Sequence of chain 1.A:
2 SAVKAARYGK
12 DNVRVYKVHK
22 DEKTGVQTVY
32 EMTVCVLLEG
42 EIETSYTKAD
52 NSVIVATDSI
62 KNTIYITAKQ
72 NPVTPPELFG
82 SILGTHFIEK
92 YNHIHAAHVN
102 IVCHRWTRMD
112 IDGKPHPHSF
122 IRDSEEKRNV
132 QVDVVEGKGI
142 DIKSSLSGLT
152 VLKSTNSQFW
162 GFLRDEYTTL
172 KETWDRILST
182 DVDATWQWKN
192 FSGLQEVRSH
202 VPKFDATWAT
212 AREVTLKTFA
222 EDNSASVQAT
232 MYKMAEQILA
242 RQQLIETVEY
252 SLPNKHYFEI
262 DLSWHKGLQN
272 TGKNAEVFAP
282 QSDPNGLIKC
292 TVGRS

Sequence of chain 2.A:
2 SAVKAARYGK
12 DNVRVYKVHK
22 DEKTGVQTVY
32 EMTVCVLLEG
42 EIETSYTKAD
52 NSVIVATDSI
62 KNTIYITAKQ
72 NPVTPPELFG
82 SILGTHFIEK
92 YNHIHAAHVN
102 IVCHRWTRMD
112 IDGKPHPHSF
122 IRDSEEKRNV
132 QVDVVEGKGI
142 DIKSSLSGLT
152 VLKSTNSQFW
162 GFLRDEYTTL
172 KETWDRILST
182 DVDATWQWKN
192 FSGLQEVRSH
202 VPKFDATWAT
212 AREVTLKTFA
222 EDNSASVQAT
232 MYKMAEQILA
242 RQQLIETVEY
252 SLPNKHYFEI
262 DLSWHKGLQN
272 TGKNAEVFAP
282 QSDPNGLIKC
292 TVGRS

Binding-site contacts:
Ligand atom N8 contacts residue ASP59 of chain 1.A at 3.9 Å.
Ligand atom N9 contacts residue THR58 of chain 1.A at 4.0 Å.
Ligand atom O6 contacts residue GLN229 of chain 2.A at 2.9 Å (h-bond).
Ligand atom O2 contacts residue ARG177 of chain 2.A at 2.9 Å (salt-bridge).
Ligand atom O2 contacts residue GLN229 of chain 2.A at 3.8 Å.
Ligand atom O6 contacts residue TYR9 of chain 1.A at 3.8 Å.
Ligand atom N1 contacts residue GLN229 of chain 2.A at 3.0 Å (h-bond).
Ligand atom O2 contacts residue PHE160 of chain 2.A at 3.9 Å.
Ligand atom N9 contacts residue PHE160 of chain 2.A at 3.5 Å.
Ligand atom C5 contacts residue PHE160 of chain 2.A at 3.4 Å (hydrophobic).
Ligand atom C5 contacts residue THR58 of chain 1.A at 4.0 Å.
Ligand atom O2 contacts residue VAL228 of chain 2.A at 2.9 Å (h-bond).
Ligand atom C4 contacts residue ASN255 of chain 2.A at 3.8 Å.
Ligand atom N3 contacts residue ASN255 of chain 2.A at 3.3 Å (h-bond).
Ligand atom C4 contacts residue ARG177 of chain 2.A at 3.8 Å.
Ligand atom N3 contacts residue PHE160 of chain 2.A at 3.7 Å.
Ligand atom N8 contacts residue LEU171 of chain 2.A at 3.8 Å.
Ligand atom N7 contacts residue THR58 of chain 1.A at 2.9 Å (h-bond).
Ligand atom O2 contacts residue ASN255 of chain 2.A at 4.1 Å.
Ligand atom C2 contacts residue PHE160 of chain 2.A at 3.7 Å (hydrophobic).
Ligand atom N1 contacts residue PHE160 of chain 2.A at 3.6 Å.
Ligand atom C4 contacts residue PHE160 of chain 2.A at 3.4 Å (hydrophobic).
Ligand atom N7 contacts residue PHE160 of chain 2.A at 3.6 Å.
Ligand atom N8 contacts residue THR58 of chain 1.A at 3.3 Å (h-bond).
Ligand atom C6 contacts residue PHE160 of chain 2.A at 3.5 Å (hydrophobic).
Ligand atom N8 contacts residue ALA57 of chain 1.A at 3.8 Å.
Ligand atom C2 contacts residue GLN229 of chain 2.A at 3.8 Å.
Ligand atom N8 contacts residue PHE160 of chain 2.A at 3.6 Å.
Ligand atom N9 contacts residue LEU171 of chain 2.A at 4.0 Å.
Ligand atom O6 contacts residue THR58 of chain 1.A at 3.9 Å.
Ligand atom O6 contacts residue ILE55 of chain 1.A at 3.6 Å.
Ligand atom N3 contacts residue ARG177 of chain 2.A at 3.0 Å (salt-bridge).
Ligand atom C2 contacts residue ASN255 of chain 2.A at 3.9 Å.
Ligand atom C6 contacts residue GLN229 of chain 2.A at 3.7 Å.
Ligand atom C2 contacts residue ARG177 of chain 2.A at 3.6 Å.
Ligand atom N7 contacts residue ALA57 of chain 1.A at 3.5 Å.
Ligand atom O2 contacts residue SER227 of chain 2.A at 3.6 Å.
Ligand atom O6 contacts residue PHE160 of chain 2.A at 4.1 Å.
Ligand atom N9 contacts residue ARG177 of chain 2.A at 4.0 Å.
Ligand atom C2 contacts residue VAL228 of chain 2.A at 4.0 Å (hydrophobic).

The small molecule below binds the protein below.
Small molecule (SMILES): O=c1[nH]c(=O)c2nn[nH]c2[nH]1